The small molecule below binds the protein below.
Small molecule (SMILES): CC(=O)N[C@H]1[C@H](O[C@H]2[C@H](O)[C@@H](NC(C)=O)CO[C@@H]2CO)O[C@H](CO)[C@@H](O)[C@@H]1O

Binding-site contacts:
Ligand atom C3 contacts residue ASN126 of chain 1.B at 3.7 Å.
Ligand atom O7 contacts residue ASN126 of chain 1.B at 3.5 Å (h-bond).
Ligand atom C8 contacts residue TYR127 of chain 1.B at 3.6 Å (hydrophobic).
Ligand atom C2 contacts residue ASN126 of chain 1.B at 2.4 Å.
Ligand atom N2 contacts residue ASN126 of chain 1.B at 2.9 Å (h-bond).
Ligand atom O5 contacts residue ASN126 of chain 1.B at 2.4 Å (h-bond).
Ligand atom C4 contacts residue ASN126 of chain 1.B at 4.2 Å.
Ligand atom C8 contacts residue ASN126 of chain 1.B at 4.1 Å.
Ligand atom C5 contacts residue ASN126 of chain 1.B at 3.7 Å.
Ligand atom C7 contacts residue ASN126 of chain 1.B at 3.4 Å.
Ligand atom C1 contacts residue ASN126 of chain 1.B at 1.5 Å.

Sequence of chain 1.B:
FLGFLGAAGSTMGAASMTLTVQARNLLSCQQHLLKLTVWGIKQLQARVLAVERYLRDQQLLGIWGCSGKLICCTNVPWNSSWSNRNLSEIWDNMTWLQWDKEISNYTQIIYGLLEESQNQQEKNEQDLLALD